This small molecule binds to this protein.
Small molecule (SMILES): C[C@@H]1COCCN1c1nc(-c2ccnc3[nH]ccc23)cc(C2(S(C)(=N)=O)CC2)n1

Sequence of chain 1.A:
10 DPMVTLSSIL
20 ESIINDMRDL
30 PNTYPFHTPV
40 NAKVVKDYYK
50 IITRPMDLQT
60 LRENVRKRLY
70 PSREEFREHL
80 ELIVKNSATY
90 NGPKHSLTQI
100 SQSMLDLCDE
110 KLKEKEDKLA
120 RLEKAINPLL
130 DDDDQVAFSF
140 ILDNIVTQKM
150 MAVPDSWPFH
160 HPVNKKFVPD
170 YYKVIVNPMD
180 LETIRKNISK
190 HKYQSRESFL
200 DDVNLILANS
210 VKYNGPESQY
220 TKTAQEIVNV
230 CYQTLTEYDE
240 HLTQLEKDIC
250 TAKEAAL

Binding-site contacts:
Ligand atom C14 contacts residue PHE166 of chain 1.A at 4.0 Å (hydrophobic).
Ligand atom C22 contacts residue ASN213 of chain 1.A at 3.7 Å.
Ligand atom N01 contacts residue ASN163 of chain 1.A at 3.7 Å.
Ligand atom O29 contacts residue PRO161 of chain 1.A at 4.0 Å.
Ligand atom C06 contacts residue TRP156 of chain 1.A at 4.0 Å (hydrophobic).
Ligand atom C05 contacts residue HIS160 of chain 1.A at 3.2 Å.
Ligand atom C25 contacts residue TYR219 of chain 1.A at 3.7 Å (hydrophobic).
Ligand atom C27 contacts residue VAL162 of chain 1.A at 4.0 Å (hydrophobic).
Ligand atom C20 contacts residue PHE158 of chain 1.A at 3.9 Å (hydrophobic).
Ligand atom C05 contacts residue PRO157 of chain 1.A at 3.5 Å (hydrophobic).
Ligand atom O29 contacts residue VAL162 of chain 1.A at 3.8 Å.
Ligand atom S02 contacts residue ASN163 of chain 1.A at 4.0 Å.
Ligand atom C27 contacts residue PRO157 of chain 1.A at 3.4 Å (hydrophobic).
Ligand atom O29 contacts residue PHE166 of chain 1.A at 3.7 Å.
Ligand atom C19 contacts residue PRO157 of chain 1.A at 3.4 Å (hydrophobic).
Ligand atom C23 contacts residue TYR219 of chain 1.A at 3.9 Å (hydrophobic).
Ligand atom C11 contacts residue TYR219 of chain 1.A at 3.1 Å (hydrophobic).
Ligand atom N26 contacts residue TYR219 of chain 1.A at 3.7 Å.
Ligand atom C04 contacts residue PRO157 of chain 1.A at 4.0 Å (hydrophobic).
Ligand atom O29 contacts residue ASN163 of chain 1.A at 2.8 Å (h-bond).
Ligand atom C25 contacts residue ASN213 of chain 1.A at 3.8 Å.
Ligand atom N01 contacts residue PRO161 of chain 1.A at 2.8 Å (h-bond).
Ligand atom C10 contacts residue TYR219 of chain 1.A at 4.0 Å (hydrophobic).
Ligand atom C28 contacts residue PHE166 of chain 1.A at 3.5 Å (hydrophobic).
Ligand atom C25 contacts residue TYR212 of chain 1.A at 3.7 Å (hydrophobic).
Ligand atom N07 contacts residue TRP156 of chain 1.A at 3.6 Å.
Ligand atom C22 contacts residue TYR219 of chain 1.A at 4.0 Å (hydrophobic).
Ligand atom N26 contacts residue ASN213 of chain 1.A at 2.8 Å (h-bond).
Ligand atom N26 contacts residue TYR212 of chain 1.A at 3.5 Å.
Ligand atom C18 contacts residue VAL162 of chain 1.A at 4.0 Å (hydrophobic).
Ligand atom N09 contacts residue TRP156 of chain 1.A at 4.0 Å.
Ligand atom C04 contacts residue TRP156 of chain 1.A at 3.6 Å (hydrophobic).
Ligand atom C08 contacts residue TRP156 of chain 1.A at 3.7 Å (hydrophobic).
Ligand atom C24 contacts residue TYR219 of chain 1.A at 3.6 Å (hydrophobic).
Ligand atom C19 contacts residue VAL162 of chain 1.A at 3.8 Å (hydrophobic).
Ligand atom C18 contacts residue PRO157 of chain 1.A at 4.0 Å (hydrophobic).
Ligand atom S02 contacts residue PRO161 of chain 1.A at 3.9 Å.
Ligand atom N21 contacts residue ASN213 of chain 1.A at 3.2 Å (h-bond).
Ligand atom C11 contacts residue TRP156 of chain 1.A at 3.9 Å (hydrophobic).
Ligand atom C05 contacts residue PRO161 of chain 1.A at 3.6 Å (hydrophobic).